Sequence of chain 1.E:
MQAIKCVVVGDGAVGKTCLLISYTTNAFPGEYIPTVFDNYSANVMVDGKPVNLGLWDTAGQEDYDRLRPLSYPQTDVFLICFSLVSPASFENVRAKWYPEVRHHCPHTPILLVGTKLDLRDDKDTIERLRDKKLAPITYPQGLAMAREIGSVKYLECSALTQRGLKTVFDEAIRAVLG

Binding-site contacts:
Ligand atom PG contacts residue MG1 of chain 1.EA at 3.4 Å.
Ligand atom C5 contacts residue PHE29 of chain 1.E at 3.6 Å (hydrophobic).
Ligand atom O3A contacts residue LYS17 of chain 1.E at 3.7 Å.
Ligand atom PB contacts residue LYS17 of chain 1.E at 3.6 Å.
Ligand atom C8 contacts residue CYS19 of chain 1.E at 3.6 Å (hydrophobic).
Ligand atom O6 contacts residue LEU161 of chain 1.E at 3.2 Å (h-bond).
Ligand atom O5' contacts residue GLY16 of chain 1.E at 3.7 Å.
Ligand atom C5' contacts residue TYR33 of chain 1.E at 3.6 Å (hydrophobic).
Ligand atom O3G contacts residue MG1 of chain 1.EA at 2.1 Å.
Ligand atom O2G contacts residue THR36 of chain 1.E at 3.6 Å (h-bond).
Ligand atom O1B contacts residue THR18 of chain 1.E at 3.0 Å (h-bond).
Ligand atom N1 contacts residue LEU161 of chain 1.E at 3.6 Å.
Ligand atom O2A contacts residue GLY16 of chain 1.E at 3.3 Å.
Ligand atom O2B contacts residue GLY16 of chain 1.E at 3.0 Å (h-bond).
Ligand atom O3A contacts residue GLY16 of chain 1.E at 3.0 Å (h-bond).
Ligand atom O1G contacts residue GLY61 of chain 1.E at 2.7 Å (h-bond).
Ligand atom C3' contacts residue TYR33 of chain 1.E at 3.6 Å (hydrophobic).
Ligand atom O1A contacts residue TYR33 of chain 1.E at 3.4 Å.
Ligand atom N7 contacts residue CYS19 of chain 1.E at 3.6 Å.
Ligand atom O4' contacts residue LYS117 of chain 1.E at 3.0 Å (salt-bridge).
Ligand atom N2 contacts residue LEU120 of chain 1.E at 3.6 Å.
Ligand atom O2A contacts residue CYS19 of chain 1.E at 2.8 Å (h-bond).
Ligand atom N1 contacts residue ASP119 of chain 1.E at 3.1 Å (salt-bridge).
Ligand atom O6 contacts residue ASP119 of chain 1.E at 3.7 Å.
Ligand atom O2A contacts residue THR18 of chain 1.E at 3.3 Å (h-bond).
Ligand atom O3' contacts residue TYR33 of chain 1.E at 3.4 Å.
Ligand atom O6 contacts residue SER159 of chain 1.E at 3.6 Å.
Ligand atom O1B contacts residue MG1 of chain 1.EA at 2.1 Å.
Ligand atom N9 contacts residue LYS117 of chain 1.E at 3.7 Å.
Ligand atom O2B contacts residue VAL15 of chain 1.E at 3.4 Å (h-bond).
Ligand atom N2 contacts residue ASP119 of chain 1.E at 3.1 Å (salt-bridge).
Ligand atom O3G contacts residue THR36 of chain 1.E at 2.8 Å (h-bond).
Ligand atom C8 contacts residue GLY16 of chain 1.E at 3.6 Å.
Ligand atom O2B contacts residue LYS17 of chain 1.E at 2.8 Å (salt-bridge).
Ligand atom O6 contacts residue ALA160 of chain 1.E at 2.9 Å (h-bond).
Ligand atom C3B contacts residue ALA14 of chain 1.E at 3.4 Å (hydrophobic).
Ligand atom O1G contacts residue LYS17 of chain 1.E at 2.6 Å (salt-bridge).
Ligand atom C4 contacts residue PHE29 of chain 1.E at 3.5 Å (hydrophobic).
Ligand atom O2G contacts residue PRO35 of chain 1.E at 3.2 Å.
Ligand atom PB contacts residue MG1 of chain 1.EA at 3.5 Å.

A protein and the small-molecule ligand that binds it are described below.
Small molecule (SMILES): Nc1nc2c(ncn2[C@@H]2O[C@H](CO[P](=O)(O)O[P](=O)(O)CP(=O)(O)O)[C@@H](O)[C@H]2O)c(=O)[nH]1